This small molecule binds to this protein.
Small molecule (SMILES): NS(=O)(=O)c1ccc(CCNC(=O)N2CC(=O)N3CCc4ccccc4[C@@H]3C2)cc1

Binding-site contacts:
Ligand atom S contacts residue ZN1 of chain 1.D at 3.0 Å.
Ligand atom C4 contacts residue ILE91 of chain 1.A at 3.9 Å (hydrophobic).
Ligand atom O3 contacts residue GOL1 of chain 1.B at 4.0 Å.
Ligand atom C12 contacts residue GLN92 of chain 1.A at 3.8 Å.
Ligand atom N3 contacts residue HIS94 of chain 1.A at 3.3 Å (h-bond).
Ligand atom C7 contacts residue ILE91 of chain 1.A at 3.8 Å (hydrophobic).
Ligand atom C18 contacts residue VAL121 of chain 1.A at 3.8 Å (hydrophobic).
Ligand atom C16 contacts residue THR199 of chain 1.A at 3.3 Å.
Ligand atom O1 contacts residue TRP208 of chain 1.A at 3.9 Å.
Ligand atom O2 contacts residue LEU197 of chain 1.A at 3.4 Å.
Ligand atom C11 contacts residue PHE130 of chain 1.A at 4.0 Å (hydrophobic).
Ligand atom O1 contacts residue ZN1 of chain 1.D at 3.0 Å.
Ligand atom C15 contacts residue LEU197 of chain 1.A at 3.9 Å (hydrophobic).
Ligand atom N3 contacts residue THR198 of chain 1.A at 2.8 Å (h-bond).
Ligand atom C8 contacts residue ILE91 of chain 1.A at 3.7 Å (hydrophobic).
Ligand atom C11 contacts residue GLN92 of chain 1.A at 3.9 Å.
Ligand atom S contacts residue HIS94 of chain 1.A at 3.9 Å.
Ligand atom C14 contacts residue LEU197 of chain 1.A at 3.9 Å (hydrophobic).
Ligand atom N1 contacts residue PHE130 of chain 1.A at 3.9 Å.
Ligand atom O2 contacts residue TRP208 of chain 1.A at 3.4 Å.
Ligand atom C6 contacts residue ILE91 of chain 1.A at 3.8 Å (hydrophobic).
Ligand atom O1 contacts residue HIS119 of chain 1.A at 3.3 Å (h-bond).
Ligand atom O3 contacts residue GLN92 of chain 1.A at 2.9 Å (h-bond).
Ligand atom C18 contacts residue LEU197 of chain 1.A at 3.9 Å (hydrophobic).
Ligand atom C20 contacts residue PHE130 of chain 1.A at 3.6 Å (hydrophobic).
Ligand atom N3 contacts residue HIS96 of chain 1.A at 3.4 Å (h-bond).
Ligand atom N3 contacts residue HIS119 of chain 1.A at 3.4 Å (h-bond).
Ligand atom C19 contacts residue LEU197 of chain 1.A at 3.8 Å (hydrophobic).
Ligand atom C16 contacts residue LEU197 of chain 1.A at 3.9 Å (hydrophobic).
Ligand atom S contacts residue HIS119 of chain 1.A at 3.9 Å.
Ligand atom S contacts residue THR198 of chain 1.A at 3.9 Å.
Ligand atom C15 contacts residue GOL1 of chain 1.B at 3.9 Å.
Ligand atom O2 contacts residue THR198 of chain 1.A at 2.9 Å (h-bond).
Ligand atom N3 contacts residue ZN1 of chain 1.D at 2.0 Å.
Ligand atom C3 contacts residue ILE91 of chain 1.A at 3.7 Å (hydrophobic).
Ligand atom C contacts residue PHE130 of chain 1.A at 3.9 Å (hydrophobic).
Ligand atom C12 contacts residue GOL1 of chain 1.B at 3.3 Å.
Ligand atom C15 contacts residue THR199 of chain 1.A at 3.4 Å.
Ligand atom O1 contacts residue HIS94 of chain 1.A at 3.4 Å.
Ligand atom O1 contacts residue VAL142 of chain 1.A at 3.8 Å.

Sequence of chain 1.A:
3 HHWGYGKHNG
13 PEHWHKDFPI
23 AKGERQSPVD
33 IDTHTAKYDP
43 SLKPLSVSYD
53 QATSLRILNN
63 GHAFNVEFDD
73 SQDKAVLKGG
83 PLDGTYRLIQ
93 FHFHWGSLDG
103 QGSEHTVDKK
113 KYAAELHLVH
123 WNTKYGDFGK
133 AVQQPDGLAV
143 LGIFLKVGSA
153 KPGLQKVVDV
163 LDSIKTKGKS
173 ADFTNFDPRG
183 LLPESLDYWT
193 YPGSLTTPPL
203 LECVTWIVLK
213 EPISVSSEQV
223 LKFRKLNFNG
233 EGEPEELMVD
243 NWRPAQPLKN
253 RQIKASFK